This small molecule binds to this protein.
Small molecule (SMILES): CC(C)C[C@H](NC(=O)[C@@H]1CCCN1)C(=O)N[C@@H](CCC(N)=O)C(=O)N1CCC[C@H]1C(=O)N[C@@H](CCC(N)=O)C(=O)N[C@@H](CCC(N)=O)C(=O)N1CCC[C@H]1C(=O)N[C@@H](Cc1ccccc1)C(=O)N1CCC[C@H]1C=O

Binding-site contacts:
Ligand atom NE2 contacts residue VAL32 of chain 1.B at 3.2 Å (h-bond).
Ligand atom NE2 contacts residue THR94 of chain 1.B at 3.2 Å (h-bond).
Ligand atom O contacts residue LYS102 of chain 1.A at 3.4 Å.
Ligand atom CG contacts residue TRP95 of chain 1.B at 3.6 Å (hydrophobic).
Ligand atom CA contacts residue GLY96 of chain 1.B at 3.4 Å.
Ligand atom CA contacts residue TYR31 of chain 1.B at 3.6 Å (hydrophobic).
Ligand atom CG contacts residue GLY96 of chain 1.B at 3.6 Å.
Ligand atom CD contacts residue TRP95 of chain 1.B at 3.5 Å (hydrophobic).
Ligand atom C contacts residue TYR31 of chain 1.B at 3.5 Å (hydrophobic).
Ligand atom O contacts residue LYS102 of chain 1.A at 3.2 Å (salt-bridge).
Ligand atom CZ contacts residue TRP47 of chain 1.A at 3.4 Å (hydrophobic).
Ligand atom CE1 contacts residue TRP47 of chain 1.A at 3.5 Å (hydrophobic).
Ligand atom CB contacts residue GLY27 of chain 1.B at 3.2 Å.
Ligand atom O contacts residue TYR31 of chain 1.B at 3.4 Å (h-bond).
Ligand atom OE1 contacts residue VAL32 of chain 1.B at 2.7 Å (h-bond).
Ligand atom N contacts residue TRP95 of chain 1.B at 3.6 Å.
Ligand atom OE1 contacts residue ALA33 of chain 1.A at 3.4 Å.
Ligand atom NE2 contacts residue TRP95 of chain 1.B at 3.1 Å (h-bond).
Ligand atom CD contacts residue GLY27 of chain 1.B at 3.2 Å.
Ligand atom O contacts residue GLY98 of chain 1.B at 2.8 Å (h-bond).
Ligand atom N contacts residue TYR59 of chain 1.A at 3.5 Å (h-bond).
Ligand atom O contacts residue TRP95 of chain 1.B at 2.9 Å (h-bond).
Ligand atom C contacts residue TYR31 of chain 1.B at 3.4 Å (hydrophobic).
Ligand atom NE2 contacts residue TYR31 of chain 1.B at 3.4 Å.
Ligand atom CB contacts residue GLY96 of chain 1.B at 3.4 Å.
Ligand atom NE2 contacts residue LYS102 of chain 1.A at 3.5 Å.
Ligand atom CE2 contacts residue GLY50 of chain 1.A at 3.6 Å.
Ligand atom O contacts residue SER52 of chain 1.A at 3.5 Å.
Ligand atom CB contacts residue TYR31 of chain 1.B at 3.5 Å (hydrophobic).
Ligand atom CD contacts residue TYR59 of chain 1.A at 3.2 Å (hydrophobic).
Ligand atom CD contacts residue VAL32 of chain 1.B at 3.5 Å (hydrophobic).
Ligand atom CD1 contacts residue TYR59 of chain 1.A at 3.4 Å (hydrophobic).
Ligand atom CE2 contacts residue SER35 of chain 1.A at 3.2 Å.
Ligand atom CA contacts residue GLY27 of chain 1.B at 3.1 Å.
Ligand atom CZ contacts residue LEU100 of chain 1.B at 3.5 Å (hydrophobic).
Ligand atom N contacts residue TYR31 of chain 1.B at 3.5 Å.
Ligand atom CG contacts residue GLY27 of chain 1.B at 3.2 Å.
Ligand atom O contacts residue TYR31 of chain 1.B at 3.5 Å (h-bond).
Ligand atom N contacts residue GLY27 of chain 1.B at 3.5 Å (h-bond).
Ligand atom OE1 contacts residue TYR31 of chain 1.B at 3.4 Å.

Sequence of chain 1.A:
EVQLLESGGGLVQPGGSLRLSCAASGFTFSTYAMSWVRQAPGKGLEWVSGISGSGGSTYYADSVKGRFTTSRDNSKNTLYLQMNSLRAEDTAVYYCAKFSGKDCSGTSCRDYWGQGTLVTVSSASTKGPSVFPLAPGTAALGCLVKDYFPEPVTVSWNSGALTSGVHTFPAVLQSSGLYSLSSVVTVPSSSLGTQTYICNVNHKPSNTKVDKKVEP

Sequence of chain 1.B:
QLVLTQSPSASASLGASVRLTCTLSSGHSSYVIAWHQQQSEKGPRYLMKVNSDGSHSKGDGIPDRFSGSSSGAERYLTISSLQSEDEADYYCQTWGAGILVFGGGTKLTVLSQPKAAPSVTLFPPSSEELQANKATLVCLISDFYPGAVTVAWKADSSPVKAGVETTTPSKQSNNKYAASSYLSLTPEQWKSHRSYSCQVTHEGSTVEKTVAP